The protein below binds the small molecule below.
Small molecule (SMILES): CCCCCCCCCCCC[N+](C)(C)CCCS(=O)(=O)O

Binding-site contacts:
Ligand atom C16 contacts residue ARG224 of chain 15.A at 4.0 Å.
Ligand atom C16 contacts residue TRP117 of chain 15.A at 3.7 Å (hydrophobic).
Ligand atom C14 contacts residue ARG224 of chain 15.A at 4.5 Å.
Ligand atom C1 contacts residue ARG98 of chain 15.A at 3.2 Å.
Ligand atom C1 contacts residue ARG224 of chain 15.A at 3.8 Å.
Ligand atom N1 contacts residue ARG98 of chain 15.A at 4.3 Å.
Ligand atom C3 contacts residue ARG224 of chain 15.A at 3.5 Å.
Ligand atom O1S contacts residue THR226 of chain 15.A at 4.3 Å.
Ligand atom N1 contacts residue ARG224 of chain 15.A at 4.2 Å.
Ligand atom C3 contacts residue TRP117 of chain 15.A at 3.5 Å (hydrophobic).
Ligand atom N1 contacts residue TRP117 of chain 15.A at 4.1 Å.
Ligand atom O1S contacts residue ASP228 of chain 15.A at 3.6 Å.
Ligand atom C2 contacts residue ARG224 of chain 15.A at 3.8 Å.
Ligand atom O1S contacts residue ARG98 of chain 15.A at 3.6 Å.
Ligand atom C15 contacts residue TRP117 of chain 15.A at 4.2 Å (hydrophobic).
Ligand atom C13 contacts residue ARG224 of chain 15.A at 4.2 Å.
Ligand atom O3S contacts residue THR226 of chain 15.A at 4.0 Å.
Ligand atom C15 contacts residue ARG224 of chain 15.A at 3.3 Å.
Ligand atom C3 contacts residue ARG98 of chain 15.A at 3.2 Å.
Ligand atom C2 contacts residue ARG98 of chain 15.A at 3.4 Å.
Ligand atom S1 contacts residue ARG98 of chain 15.A at 4.4 Å.

Sequence of chain 15.A:
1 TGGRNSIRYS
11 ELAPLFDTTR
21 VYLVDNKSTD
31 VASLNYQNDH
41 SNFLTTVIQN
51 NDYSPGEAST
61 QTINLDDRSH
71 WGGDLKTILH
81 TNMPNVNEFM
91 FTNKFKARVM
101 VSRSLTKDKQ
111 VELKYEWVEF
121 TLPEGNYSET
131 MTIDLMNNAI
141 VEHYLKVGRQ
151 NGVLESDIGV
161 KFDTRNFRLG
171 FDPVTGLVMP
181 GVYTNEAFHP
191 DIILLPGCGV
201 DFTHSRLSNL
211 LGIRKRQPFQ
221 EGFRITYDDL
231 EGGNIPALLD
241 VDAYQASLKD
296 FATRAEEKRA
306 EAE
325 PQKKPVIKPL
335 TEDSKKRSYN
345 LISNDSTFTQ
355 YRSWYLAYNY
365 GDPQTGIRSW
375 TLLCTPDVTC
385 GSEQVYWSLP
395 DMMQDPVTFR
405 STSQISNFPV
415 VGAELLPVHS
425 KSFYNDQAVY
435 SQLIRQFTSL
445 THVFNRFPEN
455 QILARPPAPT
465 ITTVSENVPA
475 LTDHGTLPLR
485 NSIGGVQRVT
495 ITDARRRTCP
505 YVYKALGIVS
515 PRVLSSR